This small molecule binds to this protein.
Small molecule (SMILES): CNc1nc(Cl)nc2c1cnn2C

Binding-site contacts:
Ligand atom C4 contacts residue ILE280 of chain 1.A at 3.9 Å (hydrophobic).
Ligand atom C5 contacts residue ILE280 of chain 1.A at 3.5 Å (hydrophobic).
Ligand atom C contacts residue PHE316 of chain 1.A at 3.4 Å (hydrophobic).
Ligand atom CL contacts residue ILE280 of chain 1.A at 4.1 Å.
Ligand atom C2 contacts residue PHE284 of chain 1.A at 3.9 Å (hydrophobic).
Ligand atom C3 contacts residue LEU224 of chain 1.A at 4.0 Å (hydrophobic).
Ligand atom C2 contacts residue MET301 of chain 1.A at 4.2 Å (hydrophobic).
Ligand atom N contacts residue PHE316 of chain 1.A at 3.5 Å.
Ligand atom N4 contacts residue ILE280 of chain 1.A at 3.8 Å.
Ligand atom N4 contacts residue PHE316 of chain 1.A at 4.1 Å.
Ligand atom N2 contacts residue ILE280 of chain 1.A at 4.0 Å.
Ligand atom C3 contacts residue PHE284 of chain 1.A at 4.2 Å (hydrophobic).
Ligand atom CL contacts residue GLN313 of chain 1.A at 3.7 Å.
Ligand atom C6 contacts residue LEU263 of chain 1.A at 3.8 Å (hydrophobic).
Ligand atom N1 contacts residue PHE284 of chain 1.A at 3.9 Å.
Ligand atom C4 contacts residue PHE316 of chain 1.A at 3.5 Å (hydrophobic).
Ligand atom C2 contacts residue TYR281 of chain 1.A at 3.5 Å (hydrophobic).
Ligand atom N contacts residue PHE284 of chain 1.A at 4.0 Å.
Ligand atom C3 contacts residue PHE316 of chain 1.A at 3.6 Å (hydrophobic).
Ligand atom C contacts residue ILE280 of chain 1.A at 3.8 Å (hydrophobic).
Ligand atom N3 contacts residue LEU263 of chain 1.A at 4.4 Å.
Ligand atom C5 contacts residue LEU263 of chain 1.A at 4.1 Å (hydrophobic).
Ligand atom N3 contacts residue PHE316 of chain 1.A at 3.6 Å.
Ligand atom C6 contacts residue LEU224 of chain 1.A at 4.4 Å (hydrophobic).
Ligand atom N4 contacts residue LEU263 of chain 1.A at 3.5 Å.
Ligand atom C1 contacts residue ILE280 of chain 1.A at 4.1 Å (hydrophobic).
Ligand atom CL contacts residue GLN266 of chain 1.A at 3.3 Å.
Ligand atom C1 contacts residue PHE316 of chain 1.A at 3.5 Å (hydrophobic).
Ligand atom N1 contacts residue PHE316 of chain 1.A at 3.8 Å.
Ligand atom N3 contacts residue ILE280 of chain 1.A at 3.6 Å.
Ligand atom C5 contacts residue PHE316 of chain 1.A at 3.5 Å (hydrophobic).
Ligand atom C2 contacts residue PHE316 of chain 1.A at 3.8 Å (hydrophobic).
Ligand atom CL contacts residue ILE276 of chain 1.A at 3.7 Å.
Ligand atom CL contacts residue PHE316 of chain 1.A at 4.1 Å.
Ligand atom N2 contacts residue PHE316 of chain 1.A at 3.6 Å.

Sequence of chain 1.A:
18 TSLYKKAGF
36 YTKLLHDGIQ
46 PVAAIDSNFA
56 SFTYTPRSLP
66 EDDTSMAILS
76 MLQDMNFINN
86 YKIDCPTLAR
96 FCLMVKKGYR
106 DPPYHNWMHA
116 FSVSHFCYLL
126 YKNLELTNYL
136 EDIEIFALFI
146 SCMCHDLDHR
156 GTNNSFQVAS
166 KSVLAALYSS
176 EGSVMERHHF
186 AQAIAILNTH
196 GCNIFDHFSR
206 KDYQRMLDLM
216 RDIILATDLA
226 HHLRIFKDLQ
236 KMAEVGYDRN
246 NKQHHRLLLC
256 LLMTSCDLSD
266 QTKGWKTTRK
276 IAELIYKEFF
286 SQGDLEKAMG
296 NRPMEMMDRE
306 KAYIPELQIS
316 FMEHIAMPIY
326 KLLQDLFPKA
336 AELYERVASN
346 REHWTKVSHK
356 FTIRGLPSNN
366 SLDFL